This small molecule binds to this protein.
Small molecule (SMILES): C#CCSC[C@H]1O[C@@H](S[C@@H]2O[C@H](CO)[C@H](O)[C@H](O)[C@H]2O)[C@H](O)[C@@H](O)[C@@H]1O

Binding-site contacts:
Ligand atom C6 contacts residue GLY214 of chain 1.B at 3.6 Å.
Ligand atom O4 contacts residue ASP83 of chain 1.B at 2.7 Å (salt-bridge).
Ligand atom C13 contacts residue TYR125 of chain 1.B at 4.5 Å (hydrophobic).
Ligand atom O6 contacts residue TYR125 of chain 1.B at 3.5 Å.
Ligand atom O3 contacts residue ASP83 of chain 1.B at 2.8 Å (salt-bridge).
Ligand atom O4 contacts residue ALA82 of chain 1.B at 4.0 Å.
Ligand atom S1 contacts residue SER211 of chain 1.B at 4.4 Å.
Ligand atom O3 contacts residue GLY103 of chain 1.B at 3.6 Å.
Ligand atom C3 contacts residue SER211 of chain 1.B at 4.5 Å.
Ligand atom C12 contacts residue TYR125 of chain 1.B at 4.1 Å (hydrophobic).
Ligand atom C1 contacts residue SER211 of chain 1.B at 4.0 Å.
Ligand atom C2 contacts residue ASN127 of chain 1.B at 4.1 Å.
Ligand atom C4 contacts residue SER211 of chain 1.B at 3.7 Å.
Ligand atom C5 contacts residue SER211 of chain 1.B at 3.8 Å.
Ligand atom C3 contacts residue GLY104 of chain 1.B at 4.4 Å.
Ligand atom C6 contacts residue ALA82 of chain 1.B at 4.3 Å (hydrophobic).
Ligand atom C2 contacts residue SER211 of chain 1.B at 4.0 Å.
Ligand atom C6 contacts residue SER211 of chain 1.B at 3.8 Å.
Ligand atom O4 contacts residue GLY103 of chain 1.B at 4.3 Å.
Ligand atom O3 contacts residue GLY104 of chain 1.B at 3.0 Å (h-bond).
Ligand atom C4 contacts residue ASP83 of chain 1.B at 3.4 Å.
Ligand atom O4 contacts residue SER211 of chain 1.B at 2.7 Å (h-bond).
Ligand atom C4 contacts residue ALA82 of chain 1.B at 4.4 Å (hydrophobic).
Ligand atom C6 contacts residue GLY213 of chain 1.B at 4.3 Å.
Ligand atom C3 contacts residue TYR125 of chain 1.B at 3.8 Å (hydrophobic).
Ligand atom C3 contacts residue ASP83 of chain 1.B at 3.6 Å.
Ligand atom O2 contacts residue ASN127 of chain 1.B at 3.6 Å.
Ligand atom C4 contacts residue TYR125 of chain 1.B at 3.7 Å (hydrophobic).
Ligand atom O5 contacts residue SER211 of chain 1.B at 3.2 Å (h-bond).
Ligand atom O6 contacts residue ASP80 of chain 1.B at 2.8 Å (salt-bridge).
Ligand atom O2 contacts residue GLU129 of chain 1.B at 3.8 Å.
Ligand atom O3 contacts residue ASN127 of chain 1.B at 2.8 Å (h-bond).
Ligand atom O6 contacts residue GLY214 of chain 1.B at 4.4 Å.
Ligand atom C5 contacts residue TYR125 of chain 1.B at 3.8 Å (hydrophobic).
Ligand atom O3 contacts residue TYR125 of chain 1.B at 4.2 Å.
Ligand atom O4 contacts residue GLY214 of chain 1.B at 4.1 Å.
Ligand atom C6 contacts residue ASP80 of chain 1.B at 3.8 Å.
Ligand atom C3 contacts residue ASN127 of chain 1.B at 3.3 Å.
Ligand atom C6 contacts residue TYR125 of chain 1.B at 3.9 Å (hydrophobic).

Sequence of chain 1.B:
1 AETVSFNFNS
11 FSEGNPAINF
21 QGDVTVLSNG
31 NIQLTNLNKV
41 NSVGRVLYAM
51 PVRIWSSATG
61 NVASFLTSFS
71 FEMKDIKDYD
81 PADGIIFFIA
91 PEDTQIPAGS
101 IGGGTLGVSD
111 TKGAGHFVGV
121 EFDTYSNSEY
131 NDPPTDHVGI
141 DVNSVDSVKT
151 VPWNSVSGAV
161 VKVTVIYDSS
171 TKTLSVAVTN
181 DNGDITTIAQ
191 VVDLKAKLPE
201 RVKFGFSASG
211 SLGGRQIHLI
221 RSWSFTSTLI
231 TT